A small-molecule ligand and the protein it binds are described below.
Small molecule (SMILES): [H]/N=C/[C@H](C[C@@H]1CCNC1=O)NC(=O)[C@@H]1[C@@H]2[C@H](CN1C(=O)[C@@H](NC(=O)C(F)(F)F)C(C)(C)C)C2(C)C

Binding-site contacts:
Ligand atom O1 contacts residue PHE140 of chain 2.A at 3.4 Å.
Ligand atom C21 contacts residue GLU166 of chain 2.A at 3.6 Å.
Ligand atom C20 contacts residue HIS41 of chain 2.A at 3.5 Å.
Ligand atom O3 contacts residue GLU166 of chain 2.A at 2.7 Å (salt-bridge).
Ligand atom C20 contacts residue MET49 of chain 2.A at 3.5 Å (hydrophobic).
Ligand atom N2 contacts residue GLU166 of chain 2.A at 3.0 Å (salt-bridge).
Ligand atom O3 contacts residue MET165 of chain 2.A at 3.1 Å.
Ligand atom N1 contacts residue CYS145 of chain 2.A at 2.9 Å (h-bond).
Ligand atom N1 contacts residue HIS164 of chain 2.A at 2.9 Å (h-bond).
Ligand atom C9 contacts residue MET165 of chain 2.A at 3.5 Å (hydrophobic).
Ligand atom O1 contacts residue HIS172 of chain 2.A at 3.4 Å.
Ligand atom F3 contacts residue THR190 of chain 2.A at 2.7 Å.
Ligand atom C6 contacts residue ASN142 of chain 2.A at 3.5 Å.
Ligand atom N5 contacts residue SER144 of chain 2.A at 3.4 Å (h-bond).
Ligand atom O1 contacts residue HIS163 of chain 2.A at 2.5 Å (h-bond).
Ligand atom C22 contacts residue GLU166 of chain 2.A at 3.5 Å.
Ligand atom C9 contacts residue HIS164 of chain 2.A at 3.4 Å.
Ligand atom F2 contacts residue LEU167 of chain 2.A at 3.2 Å.
Ligand atom C2 contacts residue CYS145 of chain 2.A at 2.7 Å (hydrophobic).
Ligand atom C6 contacts residue LEU141 of chain 2.A at 3.6 Å (hydrophobic).
Ligand atom C4 contacts residue LEU141 of chain 2.A at 3.4 Å (hydrophobic).
Ligand atom C8 contacts residue HIS163 of chain 2.A at 3.6 Å.
Ligand atom F1 contacts residue GLU166 of chain 2.A at 3.5 Å.
Ligand atom F2 contacts residue MET165 of chain 2.A at 3.5 Å.
Ligand atom C1 contacts residue HIS164 of chain 2.A at 3.6 Å.
Ligand atom C19 contacts residue ASP187 of chain 2.A at 3.4 Å.
Ligand atom C8 contacts residue GLU166 of chain 2.A at 3.5 Å.
Ligand atom N5 contacts residue CYS145 of chain 2.A at 2.7 Å (h-bond).
Ligand atom N5 contacts residue GLY143 of chain 2.A at 3.2 Å (h-bond).
Ligand atom C4 contacts residue SER144 of chain 2.A at 3.5 Å.
Ligand atom O4 contacts residue GLN189 of chain 2.A at 3.4 Å.
Ligand atom O1 contacts residue GLU166 of chain 2.A at 3.5 Å.
Ligand atom C19 contacts residue ARG188 of chain 2.A at 3.2 Å.
Ligand atom F2 contacts residue GLU166 of chain 2.A at 2.8 Å.
Ligand atom N4 contacts residue GLU166 of chain 2.A at 2.8 Å (salt-bridge).
Ligand atom F3 contacts residue GLN192 of chain 2.A at 3.4 Å.
Ligand atom N2 contacts residue PHE140 of chain 2.A at 3.5 Å (h-bond).
Ligand atom C23 contacts residue GLU166 of chain 2.A at 3.5 Å.
Ligand atom C4 contacts residue CYS145 of chain 2.A at 3.4 Å (hydrophobic).
Ligand atom C3 contacts residue CYS145 of chain 2.A at 1.8 Å (hydrophobic).

Sequence of chain 2.A:
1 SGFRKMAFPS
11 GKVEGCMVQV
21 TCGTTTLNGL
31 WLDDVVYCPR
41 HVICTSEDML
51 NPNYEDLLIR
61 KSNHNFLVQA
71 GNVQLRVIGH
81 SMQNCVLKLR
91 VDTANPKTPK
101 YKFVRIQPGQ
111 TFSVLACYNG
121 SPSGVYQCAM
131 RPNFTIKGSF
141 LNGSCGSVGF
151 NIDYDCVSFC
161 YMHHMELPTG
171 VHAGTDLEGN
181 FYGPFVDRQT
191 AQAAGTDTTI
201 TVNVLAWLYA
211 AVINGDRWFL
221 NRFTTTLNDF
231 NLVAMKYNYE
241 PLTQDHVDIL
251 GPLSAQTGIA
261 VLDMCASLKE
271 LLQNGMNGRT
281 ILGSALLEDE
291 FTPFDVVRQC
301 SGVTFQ

Sequence of chain 1.A:
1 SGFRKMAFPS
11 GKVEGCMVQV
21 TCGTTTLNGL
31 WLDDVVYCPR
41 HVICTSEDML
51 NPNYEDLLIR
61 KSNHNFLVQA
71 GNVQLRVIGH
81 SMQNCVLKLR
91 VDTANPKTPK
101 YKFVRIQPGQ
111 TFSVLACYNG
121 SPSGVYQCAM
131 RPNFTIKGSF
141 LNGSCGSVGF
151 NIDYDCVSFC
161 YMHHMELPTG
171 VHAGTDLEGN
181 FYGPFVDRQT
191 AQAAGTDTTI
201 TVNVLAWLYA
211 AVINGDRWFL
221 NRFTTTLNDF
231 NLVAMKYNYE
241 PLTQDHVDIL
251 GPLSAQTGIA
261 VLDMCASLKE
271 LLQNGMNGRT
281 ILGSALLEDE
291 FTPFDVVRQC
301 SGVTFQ